Binding-site contacts:
Ligand atom N contacts residue ILE34 of chain 1.B at 3.7 Å.
Ligand atom CG contacts residue GLU153 of chain 1.B at 3.3 Å.
Ligand atom OE1 contacts residue ASN163 of chain 1.B at 3.9 Å.
Ligand atom N contacts residue LEU36 of chain 1.B at 4.0 Å.
Ligand atom C contacts residue GLU153 of chain 1.B at 3.9 Å.
Ligand atom O contacts residue LEU115 of chain 1.B at 3.6 Å.
Ligand atom NE2 contacts residue ILE34 of chain 1.B at 2.9 Å (h-bond).
Ligand atom OE1 contacts residue GLU153 of chain 1.B at 3.3 Å (salt-bridge).
Ligand atom CB contacts residue GLU153 of chain 1.B at 4.0 Å.
Ligand atom O4 contacts residue ARG79 of chain 1.B at 3.6 Å.
Ligand atom CD contacts residue ILE34 of chain 1.B at 3.8 Å (hydrophobic).
Ligand atom CA contacts residue GLU153 of chain 1.B at 3.9 Å.
Ligand atom NE2 contacts residue LYS33 of chain 1.B at 2.9 Å (salt-bridge).
Ligand atom CB contacts residue ILE34 of chain 1.B at 3.4 Å (hydrophobic).
Ligand atom CA contacts residue ILE34 of chain 1.B at 4.0 Å (hydrophobic).
Ligand atom CG contacts residue ILE34 of chain 1.B at 4.0 Å (hydrophobic).
Ligand atom C contacts residue LEU115 of chain 1.B at 3.5 Å (hydrophobic).
Ligand atom N contacts residue LEU115 of chain 1.B at 4.0 Å.
Ligand atom NE2 contacts residue LEU35 of chain 1.B at 3.4 Å.
Ligand atom OE1 contacts residue GLY32 of chain 1.B at 4.0 Å.
Ligand atom CG contacts residue ILE164 of chain 1.B at 3.9 Å (hydrophobic).
Ligand atom CD contacts residue GLU153 of chain 1.B at 3.8 Å.
Ligand atom OE1 contacts residue LEU36 of chain 1.B at 3.8 Å.
Ligand atom CA contacts residue LEU115 of chain 1.B at 4.0 Å (hydrophobic).
Ligand atom C7 contacts residue LEU36 of chain 1.B at 2.7 Å (hydrophobic).
Ligand atom C6 contacts residue THR80 of chain 1.B at 3.9 Å.
Ligand atom C6 contacts residue LEU35 of chain 1.B at 3.6 Å (hydrophobic).
Ligand atom CB contacts residue ASN167 of chain 1.B at 3.9 Å.
Ligand atom C6 contacts residue LEU36 of chain 1.B at 3.8 Å (hydrophobic).
Ligand atom NE2 contacts residue GLY32 of chain 1.B at 3.3 Å (h-bond).
Ligand atom NE2 contacts residue LEU36 of chain 1.B at 3.5 Å (h-bond).
Ligand atom CB contacts residue LEU115 of chain 1.B at 3.9 Å (hydrophobic).
Ligand atom C7 contacts residue LEU35 of chain 1.B at 3.3 Å (hydrophobic).
Ligand atom CD contacts residue LYS33 of chain 1.B at 3.8 Å.
Ligand atom CD contacts residue LEU36 of chain 1.B at 3.7 Å (hydrophobic).
Ligand atom OXT contacts residue LEU115 of chain 1.B at 2.9 Å (h-bond).
Ligand atom O4 contacts residue THR80 of chain 1.B at 3.0 Å (h-bond).
Ligand atom O4 contacts residue COA1 of chain 1.E at 3.7 Å.
Ligand atom O contacts residue GLU153 of chain 1.B at 3.1 Å (salt-bridge).
Ligand atom N contacts residue LEU35 of chain 1.B at 3.9 Å.

Sequence of chain 1.B:
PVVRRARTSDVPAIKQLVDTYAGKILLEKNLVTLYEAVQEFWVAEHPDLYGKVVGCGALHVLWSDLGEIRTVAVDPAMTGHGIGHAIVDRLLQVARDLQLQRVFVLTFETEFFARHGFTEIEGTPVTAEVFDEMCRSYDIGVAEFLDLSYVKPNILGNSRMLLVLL

The small molecule below binds the protein below.
Small molecule (SMILES): CC(=O)N[C@@H](CCC(N)=O)C(=O)O